This small molecule binds to this protein.
Small molecule (SMILES): CC(=O)N[C@H]1[C@H](O[C@H]2[C@H](O)[C@@H](NC(C)=O)CO[C@@H]2CO)O[C@H](CO)[C@@H](O[C@@H]2O[C@H](CO[C@H]3O[C@H](CO)[C@@H](O)[C@H](O[C@H]4O[C@H](CO)[C@@H](O)[C@H](O)[C@@H]4O)[C@@H]3O)[C@@H](O)[C@H](O[C@H]3O[C@H](CO)[C@@H](O)[C@H](O)[C@@H]3O[C@H]3O[C@H](CO)[C@@H](O)[C@H](O)[C@@H]3O)[C@@H]2O)[C@@H]1O

Sequence of chain 3.E:
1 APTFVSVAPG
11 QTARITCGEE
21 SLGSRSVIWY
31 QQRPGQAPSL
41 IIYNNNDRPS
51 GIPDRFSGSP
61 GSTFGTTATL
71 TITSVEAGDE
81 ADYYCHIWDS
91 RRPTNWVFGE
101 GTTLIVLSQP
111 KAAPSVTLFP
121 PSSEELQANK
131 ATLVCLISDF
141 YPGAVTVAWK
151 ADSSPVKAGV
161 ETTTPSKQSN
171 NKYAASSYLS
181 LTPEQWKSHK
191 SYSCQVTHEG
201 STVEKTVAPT

Binding-site contacts:
Ligand atom C8 contacts residue VAL104 of chain 3.C at 3.7 Å (hydrophobic).
Ligand atom O6 contacts residue SER120 of chain 3.C at 3.0 Å (h-bond).
Ligand atom C2 contacts residue ASN118 of chain 3.C at 2.5 Å.
Ligand atom C1 contacts residue GLU20 of chain 3.E at 4.2 Å.
Ligand atom C2 contacts residue GLU20 of chain 3.E at 3.9 Å.
Ligand atom O6 contacts residue NAG1 of chain 3.AA at 3.8 Å.
Ligand atom O5 contacts residue ASN118 of chain 3.C at 2.4 Å (h-bond).
Ligand atom C8 contacts residue THR105 of chain 3.C at 4.4 Å.
Ligand atom C6 contacts residue SER120 of chain 3.C at 4.4 Å.
Ligand atom O5 contacts residue GLU20 of chain 3.E at 3.6 Å.
Ligand atom C6 contacts residue THR67 of chain 3.E at 3.8 Å.
Ligand atom C1 contacts residue TYR135 of chain 3.C at 3.9 Å (hydrophobic).
Ligand atom C3 contacts residue ASN118 of chain 3.C at 3.8 Å.
Ligand atom C6 contacts residue GLY18 of chain 3.E at 4.2 Å.
Ligand atom C5 contacts residue GLU20 of chain 3.E at 4.2 Å.
Ligand atom O5 contacts residue TYR135 of chain 3.C at 4.3 Å.
Ligand atom O6 contacts residue TYR135 of chain 3.C at 4.0 Å.
Ligand atom N2 contacts residue ASN118 of chain 3.C at 2.9 Å (h-bond).
Ligand atom O6 contacts residue GLU20 of chain 3.E at 3.6 Å (salt-bridge).
Ligand atom C7 contacts residue ASN118 of chain 3.C at 3.0 Å.
Ligand atom O6 contacts residue GLU19 of chain 3.E at 3.2 Å.
Ligand atom C6 contacts residue GLU20 of chain 3.E at 3.8 Å.
Ligand atom C6 contacts residue GLU19 of chain 3.E at 4.2 Å.
Ligand atom O6 contacts residue GLY18 of chain 3.E at 3.6 Å.
Ligand atom O7 contacts residue ASN118 of chain 3.C at 2.8 Å (h-bond).
Ligand atom C8 contacts residue ASN118 of chain 3.C at 4.3 Å.
Ligand atom O7 contacts residue THR105 of chain 3.C at 4.0 Å.
Ligand atom O2 contacts residue GLU20 of chain 3.E at 2.6 Å (salt-bridge).
Ligand atom C5 contacts residue ASN118 of chain 3.C at 3.7 Å.
Ligand atom C6 contacts residue NAG1 of chain 3.AA at 4.4 Å.
Ligand atom O6 contacts residue THR67 of chain 3.E at 4.4 Å.
Ligand atom C8 contacts residue ARG91 of chain 3.E at 4.5 Å.
Ligand atom O7 contacts residue VAL104 of chain 3.C at 4.2 Å.
Ligand atom C3 contacts residue TYR135 of chain 3.C at 4.4 Å (hydrophobic).
Ligand atom C4 contacts residue ASN118 of chain 3.C at 4.2 Å.
Ligand atom O7 contacts residue TYR135 of chain 3.C at 4.0 Å.
Ligand atom C7 contacts residue THR105 of chain 3.C at 4.4 Å.
Ligand atom C5 contacts residue TYR135 of chain 3.C at 4.1 Å (hydrophobic).
Ligand atom C4 contacts residue GLU20 of chain 3.E at 4.1 Å.
Ligand atom C1 contacts residue ASN118 of chain 3.C at 1.5 Å.

Sequence of chain 3.C:
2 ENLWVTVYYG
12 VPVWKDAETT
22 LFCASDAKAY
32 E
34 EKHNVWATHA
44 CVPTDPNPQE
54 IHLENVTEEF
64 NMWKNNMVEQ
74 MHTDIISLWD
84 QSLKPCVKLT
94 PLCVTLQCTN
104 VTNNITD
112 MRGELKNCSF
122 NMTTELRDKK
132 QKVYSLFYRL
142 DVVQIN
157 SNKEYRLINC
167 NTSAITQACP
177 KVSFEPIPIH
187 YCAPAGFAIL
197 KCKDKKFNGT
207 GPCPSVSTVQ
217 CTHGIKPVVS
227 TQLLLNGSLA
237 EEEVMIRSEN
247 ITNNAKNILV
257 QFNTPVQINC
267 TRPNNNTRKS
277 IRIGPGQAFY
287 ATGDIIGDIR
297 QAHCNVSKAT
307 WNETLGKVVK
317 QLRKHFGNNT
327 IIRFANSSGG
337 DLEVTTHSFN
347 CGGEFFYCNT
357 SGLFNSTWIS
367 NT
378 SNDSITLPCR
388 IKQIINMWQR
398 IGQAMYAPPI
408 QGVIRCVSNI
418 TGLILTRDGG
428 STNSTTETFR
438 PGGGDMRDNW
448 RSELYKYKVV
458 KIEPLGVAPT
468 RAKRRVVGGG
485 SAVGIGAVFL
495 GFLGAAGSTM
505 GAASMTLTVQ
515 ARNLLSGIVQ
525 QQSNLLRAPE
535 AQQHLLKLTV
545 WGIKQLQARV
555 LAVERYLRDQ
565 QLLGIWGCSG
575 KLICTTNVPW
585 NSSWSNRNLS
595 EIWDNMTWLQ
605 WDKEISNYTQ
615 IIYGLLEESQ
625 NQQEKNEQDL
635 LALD